Sequence of chain 1.C:
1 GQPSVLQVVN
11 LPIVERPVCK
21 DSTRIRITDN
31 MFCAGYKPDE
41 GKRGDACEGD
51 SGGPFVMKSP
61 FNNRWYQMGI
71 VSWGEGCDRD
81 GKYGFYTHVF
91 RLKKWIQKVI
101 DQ

Binding-site contacts:
Ligand atom C11 contacts residue TRP73 of chain 1.C at 3.8 Å (hydrophobic).
Ligand atom O7 contacts residue ALA46 of chain 1.C at 3.4 Å.
Ligand atom O7 contacts residue GLY84 of chain 1.C at 3.3 Å.
Ligand atom C19 contacts residue GLY74 of chain 1.C at 3.4 Å.
Ligand atom C2 contacts residue LEU96 of chain 1.B at 3.7 Å (hydrophobic).
Ligand atom C10 contacts residue TRP73 of chain 1.C at 3.4 Å (hydrophobic).
Ligand atom C4 contacts residue SER72 of chain 1.C at 3.6 Å.
Ligand atom C8 contacts residue ASP45 of chain 1.C at 3.8 Å.
Ligand atom C11 contacts residue GLY74 of chain 1.C at 3.5 Å.
Ligand atom N17 contacts residue TRP50 of chain 1.B at 3.7 Å.
Ligand atom O3 contacts residue SER72 of chain 1.C at 3.6 Å.
Ligand atom C9 contacts residue VAL71 of chain 1.C at 3.5 Å (hydrophobic).
Ligand atom C6 contacts residue SER72 of chain 1.C at 3.8 Å.
Ligand atom C1 contacts residue HIS43 of chain 1.B at 3.7 Å.
Ligand atom C10 contacts residue GLY74 of chain 1.C at 3.7 Å.
Ligand atom N16 contacts residue GLY74 of chain 1.C at 3.5 Å (h-bond).
Ligand atom C1 contacts residue LEU96 of chain 1.B at 3.7 Å (hydrophobic).
Ligand atom S18 contacts residue GLY74 of chain 1.C at 3.6 Å.
Ligand atom C1 contacts residue TYR47 of chain 1.B at 3.6 Å (hydrophobic).
Ligand atom O3 contacts residue TRP50 of chain 1.B at 3.6 Å.
Ligand atom C20 contacts residue GLY74 of chain 1.C at 3.5 Å.
Ligand atom C10 contacts residue SER51 of chain 1.C at 3.8 Å.
Ligand atom C4 contacts residue TRP73 of chain 1.C at 3.7 Å (hydrophobic).
Ligand atom N17 contacts residue GLU48 of chain 1.C at 2.6 Å (salt-bridge).
Ligand atom C2 contacts residue TRP50 of chain 1.B at 3.7 Å (hydrophobic).
Ligand atom O5 contacts residue TRP73 of chain 1.C at 3.4 Å.
Ligand atom C2 contacts residue ACT1 of chain 1.G at 3.7 Å.
Ligand atom C15 contacts residue GLU48 of chain 1.C at 3.6 Å.
Ligand atom C8 contacts residue ALA46 of chain 1.C at 3.7 Å (hydrophobic).
Ligand atom C9 contacts residue TRP73 of chain 1.C at 3.5 Å (hydrophobic).
Ligand atom C20 contacts residue ALA46 of chain 1.C at 3.3 Å (hydrophobic).
Ligand atom O5 contacts residue GLY74 of chain 1.C at 3.3 Å (h-bond).
Ligand atom S18 contacts residue GLY76 of chain 1.C at 3.4 Å (h-bond).
Ligand atom C6 contacts residue SER51 of chain 1.C at 3.0 Å.
Ligand atom C1 contacts residue TRP50 of chain 1.B at 3.7 Å (hydrophobic).
Ligand atom C8 contacts residue TRP73 of chain 1.C at 3.7 Å (hydrophobic).
Ligand atom O3 contacts residue HIS43 of chain 1.B at 3.3 Å (h-bond).
Ligand atom S18 contacts residue CYS77 of chain 1.C at 3.8 Å.
Ligand atom C8 contacts residue GLY74 of chain 1.C at 3.8 Å.
Ligand atom O7 contacts residue ASP45 of chain 1.C at 2.7 Å (salt-bridge).

A protein and the small-molecule ligand that binds it are described below.
Small molecule (SMILES): [H]/N=C(N)/N=c1\sc2cc(O)ccc2n1CC(=O)OCC

Sequence of chain 1.B:
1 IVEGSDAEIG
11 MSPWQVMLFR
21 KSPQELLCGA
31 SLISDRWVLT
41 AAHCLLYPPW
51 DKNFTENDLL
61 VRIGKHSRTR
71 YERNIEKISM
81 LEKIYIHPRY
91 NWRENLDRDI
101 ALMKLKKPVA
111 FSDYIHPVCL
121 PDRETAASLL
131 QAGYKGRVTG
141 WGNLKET